The protein below binds the small molecule below.
Small molecule (SMILES): CC(=O)N[C@H]1[C@H](O[C@H]2[C@H](O)[C@@H](NC(C)=O)CO[C@@H]2CO)O[C@H](CO)[C@@H](O)[C@@H]1O

Sequence of chain 1.A:
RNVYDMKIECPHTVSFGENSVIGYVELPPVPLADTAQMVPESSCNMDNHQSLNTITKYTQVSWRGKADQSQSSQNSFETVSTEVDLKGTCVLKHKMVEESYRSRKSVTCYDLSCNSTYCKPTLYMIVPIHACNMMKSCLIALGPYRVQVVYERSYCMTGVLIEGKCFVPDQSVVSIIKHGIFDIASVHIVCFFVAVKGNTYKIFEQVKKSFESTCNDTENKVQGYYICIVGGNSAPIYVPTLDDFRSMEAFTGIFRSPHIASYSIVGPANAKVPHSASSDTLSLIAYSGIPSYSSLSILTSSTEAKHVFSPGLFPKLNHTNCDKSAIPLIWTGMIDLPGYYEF

Binding-site contacts:
Ligand atom C5 contacts residue THR330 of chain 1.A at 3.6 Å.
Ligand atom C4 contacts residue ASN328 of chain 1.A at 4.2 Å.
Ligand atom C5 contacts residue ASN328 of chain 1.A at 3.6 Å.
Ligand atom C8 contacts residue ARG256 of chain 1.A at 3.2 Å.
Ligand atom O5 contacts residue ASN328 of chain 1.A at 2.3 Å (h-bond).
Ligand atom C2 contacts residue ASN328 of chain 1.A at 2.4 Å.
Ligand atom C3 contacts residue ASN328 of chain 1.A at 3.8 Å.
Ligand atom C1 contacts residue ASN328 of chain 1.A at 1.4 Å.
Ligand atom O5 contacts residue THR330 of chain 1.A at 3.7 Å.
Ligand atom C7 contacts residue ASN328 of chain 1.A at 3.7 Å.
Ligand atom O7 contacts residue ASN328 of chain 1.A at 4.1 Å.
Ligand atom C1 contacts residue THR330 of chain 1.A at 3.5 Å.
Ligand atom N2 contacts residue ASN328 of chain 1.A at 2.8 Å (h-bond).